Sequence of chain 1.A:
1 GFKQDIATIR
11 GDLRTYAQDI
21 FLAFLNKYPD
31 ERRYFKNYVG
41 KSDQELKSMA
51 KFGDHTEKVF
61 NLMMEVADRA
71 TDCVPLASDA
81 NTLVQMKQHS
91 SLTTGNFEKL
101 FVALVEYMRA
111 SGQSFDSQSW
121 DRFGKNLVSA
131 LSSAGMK

The small molecule below binds the protein below.
Small molecule (SMILES): Oc1ccc(F)cc1

Binding-site contacts:
Ligand atom C4 contacts residue HIS55 of chain 1.A at 2.6 Å.
Ligand atom O1 contacts residue HEM1 of chain 1.C at 2.9 Å (h-bond).
Ligand atom C6 contacts residue THR56 of chain 1.A at 3.8 Å.
Ligand atom C6 contacts residue PHE21 of chain 1.A at 3.8 Å (hydrophobic).
Ligand atom C5 contacts residue THR56 of chain 1.A at 4.3 Å.
Ligand atom C1 contacts residue PHE35 of chain 1.A at 3.7 Å (hydrophobic).
Ligand atom C1 contacts residue HEM1 of chain 1.C at 3.8 Å.
Ligand atom O1 contacts residue TYR38 of chain 1.A at 3.3 Å (h-bond).
Ligand atom C6 contacts residue HIS55 of chain 1.A at 1.1 Å.
Ligand atom O1 contacts residue VAL59 of chain 1.A at 4.4 Å.
Ligand atom C5 contacts residue HIS55 of chain 1.A at 2.1 Å.
Ligand atom C1 contacts residue HIS55 of chain 1.A at 0.4 Å.
Ligand atom F1 contacts residue HIS55 of chain 1.A at 4.0 Å.
Ligand atom C3 contacts residue PHE35 of chain 1.A at 3.1 Å (hydrophobic).
Ligand atom F1 contacts residue VAL59 of chain 1.A at 3.7 Å.
Ligand atom C2 contacts residue HIS55 of chain 1.A at 1.0 Å.
Ligand atom C4 contacts residue PHE35 of chain 1.A at 3.6 Å (hydrophobic).
Ligand atom F1 contacts residue PHE35 of chain 1.A at 4.0 Å.
Ligand atom C4 contacts residue HEM1 of chain 1.C at 4.2 Å.
Ligand atom C4 contacts residue PHE21 of chain 1.A at 3.4 Å (hydrophobic).
Ligand atom C6 contacts residue VAL59 of chain 1.A at 3.5 Å (hydrophobic).
Ligand atom C2 contacts residue VAL59 of chain 1.A at 3.5 Å (hydrophobic).
Ligand atom O1 contacts residue HIS55 of chain 1.A at 1.0 Å.
Ligand atom C1 contacts residue TYR38 of chain 1.A at 4.2 Å (hydrophobic).
Ligand atom O1 contacts residue THR56 of chain 1.A at 4.1 Å.
Ligand atom C2 contacts residue HEM1 of chain 1.C at 3.3 Å.
Ligand atom C3 contacts residue VAL59 of chain 1.A at 3.4 Å (hydrophobic).
Ligand atom C3 contacts residue HIS55 of chain 1.A at 2.3 Å.
Ligand atom C5 contacts residue PHE35 of chain 1.A at 4.1 Å (hydrophobic).
Ligand atom C1 contacts residue VAL59 of chain 1.A at 3.6 Å (hydrophobic).
Ligand atom F1 contacts residue HEM1 of chain 1.C at 3.7 Å.
Ligand atom F1 contacts residue PHE21 of chain 1.A at 3.5 Å.
Ligand atom C4 contacts residue VAL59 of chain 1.A at 3.3 Å (hydrophobic).
Ligand atom C6 contacts residue TYR38 of chain 1.A at 4.3 Å (hydrophobic).
Ligand atom C6 contacts residue PHE35 of chain 1.A at 4.1 Å (hydrophobic).
Ligand atom C5 contacts residue PHE21 of chain 1.A at 3.0 Å (hydrophobic).
Ligand atom C1 contacts residue THR56 of chain 1.A at 4.4 Å.
Ligand atom C5 contacts residue VAL59 of chain 1.A at 3.4 Å (hydrophobic).
Ligand atom C2 contacts residue PHE35 of chain 1.A at 3.2 Å (hydrophobic).
Ligand atom C3 contacts residue HEM1 of chain 1.C at 3.1 Å.